Binding-site contacts:
Ligand atom C8 contacts residue ASN1085 of chain 1.C at 4.1 Å.
Ligand atom C1 contacts residue THR1087 of chain 1.C at 4.2 Å.
Ligand atom C4 contacts residue ASN1085 of chain 1.C at 4.2 Å.
Ligand atom C1 contacts residue ASN1085 of chain 1.C at 1.4 Å.
Ligand atom O6 contacts residue THR1087 of chain 1.C at 2.4 Å (h-bond).
Ligand atom C6 contacts residue THR1087 of chain 1.C at 3.5 Å.
Ligand atom C2 contacts residue HIS1088 of chain 1.C at 4.4 Å.
Ligand atom O5 contacts residue HIS1088 of chain 1.C at 4.0 Å.
Ligand atom O5 contacts residue ASN1085 of chain 1.C at 2.4 Å (h-bond).
Ligand atom C7 contacts residue ASN1085 of chain 1.C at 3.4 Å.
Ligand atom C5 contacts residue THR1087 of chain 1.C at 4.0 Å.
Ligand atom N2 contacts residue ASN1085 of chain 1.C at 2.9 Å (h-bond).
Ligand atom O5 contacts residue THR1087 of chain 1.C at 3.1 Å (h-bond).
Ligand atom C5 contacts residue ASN1085 of chain 1.C at 3.6 Å.
Ligand atom O7 contacts residue ASN1085 of chain 1.C at 3.3 Å (h-bond).
Ligand atom C3 contacts residue ASN1085 of chain 1.C at 3.8 Å.
Ligand atom C6 contacts residue HIS1088 of chain 1.C at 3.8 Å.
Ligand atom C2 contacts residue ASN1085 of chain 1.C at 2.4 Å.
Ligand atom C1 contacts residue HIS1088 of chain 1.C at 4.4 Å.

Sequence of chain 1.C:
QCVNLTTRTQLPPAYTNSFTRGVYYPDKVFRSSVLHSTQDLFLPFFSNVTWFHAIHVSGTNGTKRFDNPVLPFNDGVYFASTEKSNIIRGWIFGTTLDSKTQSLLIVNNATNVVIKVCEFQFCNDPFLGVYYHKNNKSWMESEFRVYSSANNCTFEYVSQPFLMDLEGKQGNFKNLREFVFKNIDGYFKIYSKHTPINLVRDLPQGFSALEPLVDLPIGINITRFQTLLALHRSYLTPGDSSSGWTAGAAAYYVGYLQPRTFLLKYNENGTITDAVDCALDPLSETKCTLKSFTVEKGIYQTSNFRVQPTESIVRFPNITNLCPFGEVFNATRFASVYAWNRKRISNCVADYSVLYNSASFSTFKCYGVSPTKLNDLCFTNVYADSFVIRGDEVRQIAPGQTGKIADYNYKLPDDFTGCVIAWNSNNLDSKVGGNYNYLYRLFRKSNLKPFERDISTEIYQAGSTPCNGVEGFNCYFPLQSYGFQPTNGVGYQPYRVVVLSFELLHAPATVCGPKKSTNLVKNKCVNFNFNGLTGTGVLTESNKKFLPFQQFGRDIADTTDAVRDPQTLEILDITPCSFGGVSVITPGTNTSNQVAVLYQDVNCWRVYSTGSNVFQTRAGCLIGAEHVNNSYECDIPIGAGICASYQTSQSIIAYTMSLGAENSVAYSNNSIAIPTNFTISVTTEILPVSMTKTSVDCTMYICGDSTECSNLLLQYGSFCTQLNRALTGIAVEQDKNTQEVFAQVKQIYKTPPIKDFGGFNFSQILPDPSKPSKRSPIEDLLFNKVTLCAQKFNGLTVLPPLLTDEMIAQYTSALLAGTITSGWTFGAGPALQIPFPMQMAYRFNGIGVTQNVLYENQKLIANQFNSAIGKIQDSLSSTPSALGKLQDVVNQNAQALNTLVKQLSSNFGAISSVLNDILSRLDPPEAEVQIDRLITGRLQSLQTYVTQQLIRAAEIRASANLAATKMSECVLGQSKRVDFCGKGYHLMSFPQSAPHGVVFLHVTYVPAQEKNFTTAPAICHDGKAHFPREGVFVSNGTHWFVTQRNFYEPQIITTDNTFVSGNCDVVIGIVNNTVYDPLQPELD

This small molecule binds to this protein.
Small molecule (SMILES): CC(=O)N[C@H]1[C@H](O[C@H]2[C@H](O)[C@@H](NC(C)=O)CO[C@@H]2CO)O[C@H](CO)[C@@H](O)[C@@H]1O